Binding-site contacts:
Ligand atom O1A contacts residue ASP494 of chain 1.A at 2.8 Å (salt-bridge).
Ligand atom O2B contacts residue PHE376 of chain 1.A at 3.2 Å.
Ligand atom O1G contacts residue MN1 of chain 1.E at 2.1 Å.
Ligand atom O6 contacts residue ARG369 of chain 1.A at 2.9 Å (salt-bridge).
Ligand atom PB contacts residue MN1 of chain 1.E at 3.1 Å.
Ligand atom PG contacts residue MN1 of chain 1.E at 3.4 Å.
Ligand atom O3G contacts residue ARG368 of chain 1.A at 2.4 Å (salt-bridge).
Ligand atom O1A contacts residue MN1 of chain 1.E at 2.2 Å.
Ligand atom O3B contacts residue LYS372 of chain 1.A at 3.5 Å.
Ligand atom N2 contacts residue TYR380 of chain 1.A at 3.5 Å.
Ligand atom O3G contacts residue LYS372 of chain 1.A at 2.7 Å (salt-bridge).
Ligand atom O1B contacts residue TYR320 of chain 1.A at 3.2 Å (h-bond).
Ligand atom O1A contacts residue ASP319 of chain 1.A at 3.3 Å (salt-bridge).
Ligand atom C2' contacts residue PHE376 of chain 1.A at 3.5 Å (hydrophobic).
Ligand atom O2G contacts residue GLN322 of chain 1.A at 3.3 Å (h-bond).
Ligand atom PA contacts residue MN1 of chain 1.E at 3.5 Å.
Ligand atom O1B contacts residue ILE323 of chain 1.A at 3.4 Å (h-bond).
Ligand atom O2A contacts residue MN1 of chain 1.D at 3.5 Å.
Ligand atom O3B contacts residue HIS348 of chain 1.A at 3.3 Å.
Ligand atom PA contacts residue MN1 of chain 1.D at 3.4 Å.
Ligand atom O2G contacts residue ARG368 of chain 1.A at 2.8 Å (salt-bridge).
Ligand atom O3B contacts residue GLN322 of chain 1.A at 3.4 Å (h-bond).
Ligand atom O2B contacts residue GLN322 of chain 1.A at 3.4 Å.
Ligand atom O3' contacts residue ILE323 of chain 1.A at 2.9 Å.
Ligand atom O1B contacts residue ASP494 of chain 1.A at 3.0 Å (salt-bridge).
Ligand atom O1G contacts residue ASP319 of chain 1.A at 2.9 Å (salt-bridge).
Ligand atom O2A contacts residue LYS372 of chain 1.A at 2.9 Å (salt-bridge).
Ligand atom N7 contacts residue ARG369 of chain 1.A at 3.2 Å (salt-bridge).
Ligand atom O4' contacts residue ARG282 of chain 1.A at 3.2 Å (salt-bridge).
Ligand atom N3A contacts residue LYS372 of chain 1.A at 3.1 Å (salt-bridge).
Ligand atom PG contacts residue ARG368 of chain 1.A at 3.5 Å.
Ligand atom O3' contacts residue GLU324 of chain 1.A at 3.2 Å (salt-bridge).
Ligand atom C3' contacts residue PHE376 of chain 1.A at 3.5 Å (hydrophobic).
Ligand atom O2B contacts residue HIS348 of chain 1.A at 3.0 Å (h-bond).
Ligand atom O1B contacts residue GLN322 of chain 1.A at 3.4 Å (h-bond).
Ligand atom C5' contacts residue ASP494 of chain 1.A at 3.3 Å.
Ligand atom O1A contacts residue MN1 of chain 1.D at 2.2 Å.
Ligand atom O1B contacts residue MN1 of chain 1.E at 2.1 Å.
Ligand atom O1G contacts residue TYR320 of chain 1.A at 2.9 Å (h-bond).
Ligand atom O3' contacts residue PHE376 of chain 1.A at 3.4 Å.

A small-molecule ligand and the protein it binds are described below.
Small molecule (SMILES): Nc1nc2c(ncn2[C@H]2C[C@H](O)[C@@H](CO[P](=O)(O)N[P](=O)(O)OP(=O)(O)O)O2)c(=O)[nH]1

Sequence of chain 1.A:
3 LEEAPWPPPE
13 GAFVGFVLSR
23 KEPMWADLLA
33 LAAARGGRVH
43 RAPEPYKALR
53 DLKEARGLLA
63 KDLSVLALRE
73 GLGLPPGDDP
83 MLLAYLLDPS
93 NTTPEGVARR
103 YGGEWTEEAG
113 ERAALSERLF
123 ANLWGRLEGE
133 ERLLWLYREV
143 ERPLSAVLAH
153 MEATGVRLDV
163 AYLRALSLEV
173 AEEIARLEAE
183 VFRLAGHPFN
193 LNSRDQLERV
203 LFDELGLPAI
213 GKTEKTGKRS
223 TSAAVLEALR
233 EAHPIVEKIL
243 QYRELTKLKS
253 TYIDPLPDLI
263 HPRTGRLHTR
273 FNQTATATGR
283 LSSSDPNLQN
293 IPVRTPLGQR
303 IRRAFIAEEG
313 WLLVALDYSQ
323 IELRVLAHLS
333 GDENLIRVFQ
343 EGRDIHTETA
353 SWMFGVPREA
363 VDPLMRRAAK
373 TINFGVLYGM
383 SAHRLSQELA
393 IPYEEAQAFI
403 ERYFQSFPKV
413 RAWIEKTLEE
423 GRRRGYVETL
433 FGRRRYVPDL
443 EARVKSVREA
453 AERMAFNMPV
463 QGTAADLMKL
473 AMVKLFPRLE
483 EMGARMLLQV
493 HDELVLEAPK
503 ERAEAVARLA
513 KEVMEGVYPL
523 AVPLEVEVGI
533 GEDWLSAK